Binding-site contacts:
Ligand atom C8 contacts residue ASN324 of chain 1.C at 4.4 Å.
Ligand atom C7 contacts residue ASN324 of chain 1.C at 3.2 Å.
Ligand atom O6 contacts residue HIS325 of chain 1.C at 2.9 Å (h-bond).
Ligand atom O5 contacts residue ARG427 of chain 1.C at 4.1 Å.
Ligand atom C5 contacts residue ASN324 of chain 1.C at 3.7 Å.
Ligand atom O7 contacts residue ASN324 of chain 1.C at 3.1 Å (h-bond).
Ligand atom O6 contacts residue ASN324 of chain 1.C at 4.3 Å.
Ligand atom C4 contacts residue ASN324 of chain 1.C at 4.2 Å.
Ligand atom C8 contacts residue SER355 of chain 1.C at 4.3 Å.
Ligand atom C3 contacts residue ASN324 of chain 1.C at 3.8 Å.
Ligand atom O5 contacts residue ASN324 of chain 1.C at 2.4 Å (h-bond).
Ligand atom C1 contacts residue ASN324 of chain 1.C at 1.4 Å.
Ligand atom C6 contacts residue HIS325 of chain 1.C at 4.2 Å.
Ligand atom N2 contacts residue ASN324 of chain 1.C at 2.9 Å (h-bond).
Ligand atom O7 contacts residue ILE425 of chain 1.C at 3.8 Å.
Ligand atom C6 contacts residue ARG427 of chain 1.C at 3.5 Å.
Ligand atom O6 contacts residue ARG427 of chain 1.C at 3.0 Å (salt-bridge).
Ligand atom C5 contacts residue HIS325 of chain 1.C at 3.9 Å.
Ligand atom O4 contacts residue HIS325 of chain 1.C at 4.4 Å.
Ligand atom C5 contacts residue ARG427 of chain 1.C at 4.4 Å.
Ligand atom C2 contacts residue ASN324 of chain 1.C at 2.4 Å.
Ligand atom O6 contacts residue SER326 of chain 1.C at 4.2 Å.

Sequence of chain 1.C:
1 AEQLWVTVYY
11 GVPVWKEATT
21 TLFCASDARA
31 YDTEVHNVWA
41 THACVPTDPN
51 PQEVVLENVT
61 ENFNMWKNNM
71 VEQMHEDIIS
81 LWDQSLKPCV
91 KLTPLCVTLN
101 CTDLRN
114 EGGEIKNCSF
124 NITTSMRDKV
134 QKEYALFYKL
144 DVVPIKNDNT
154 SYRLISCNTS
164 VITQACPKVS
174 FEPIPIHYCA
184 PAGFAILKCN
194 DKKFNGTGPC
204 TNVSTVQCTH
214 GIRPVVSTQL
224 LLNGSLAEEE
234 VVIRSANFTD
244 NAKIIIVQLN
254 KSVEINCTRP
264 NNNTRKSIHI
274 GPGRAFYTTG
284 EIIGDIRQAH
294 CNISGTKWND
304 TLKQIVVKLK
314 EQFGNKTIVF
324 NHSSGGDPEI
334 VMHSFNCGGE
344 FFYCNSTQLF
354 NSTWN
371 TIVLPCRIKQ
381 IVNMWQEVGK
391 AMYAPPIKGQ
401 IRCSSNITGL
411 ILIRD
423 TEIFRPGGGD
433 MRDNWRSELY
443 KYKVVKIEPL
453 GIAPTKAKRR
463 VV

A small-molecule ligand and the protein it binds are described below.
Small molecule (SMILES): CC(=O)N[C@@H]1[C@@H](O)[C@H](O)[C@@H](CO)O[C@H]1O